Binding-site contacts:
Ligand atom C08 contacts residue LYS20 of chain 1.E at 1.4 Å.
Ligand atom O27 contacts residue GLN17 of chain 1.E at 3.3 Å (h-bond).
Ligand atom C23 contacts residue PRO146 of chain 1.F at 4.0 Å (hydrophobic).
Ligand atom N16 contacts residue GLU147 of chain 1.F at 4.2 Å.
Ligand atom N16 contacts residue GLN17 of chain 1.E at 4.4 Å.
Ligand atom N16 contacts residue TYR13 of chain 1.E at 4.3 Å.
Ligand atom C08 contacts residue GLN17 of chain 1.E at 4.1 Å.
Ligand atom O27 contacts residue GLU21 of chain 1.E at 3.2 Å (salt-bridge).
Ligand atom O27 contacts residue LYS20 of chain 1.E at 2.3 Å (salt-bridge).
Ligand atom C11 contacts residue LYS20 of chain 1.E at 3.7 Å.
Ligand atom O22 contacts residue PRO146 of chain 1.F at 4.1 Å.
Ligand atom C15 contacts residue GLN17 of chain 1.E at 3.9 Å.
Ligand atom C08 contacts residue GLU21 of chain 1.E at 3.8 Å.
Ligand atom O10 contacts residue LYS20 of chain 1.E at 3.4 Å (salt-bridge).
Ligand atom C15 contacts residue GLU147 of chain 1.F at 4.4 Å.
Ligand atom C09 contacts residue GLU21 of chain 1.E at 3.4 Å.
Ligand atom O10 contacts residue GLU21 of chain 1.E at 3.2 Å (salt-bridge).
Ligand atom C21 contacts residue PRO146 of chain 1.F at 4.0 Å (hydrophobic).
Ligand atom O13 contacts residue LYS20 of chain 1.E at 4.4 Å.
Ligand atom C12 contacts residue LYS20 of chain 1.E at 3.1 Å.
Ligand atom C09 contacts residue LYS20 of chain 1.E at 2.6 Å.
Ligand atom C14 contacts residue GLN17 of chain 1.E at 4.0 Å.

Sequence of chain 1.E:
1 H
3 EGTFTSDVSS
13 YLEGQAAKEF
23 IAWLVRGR

A protein and the small-molecule ligand that binds it are described below.
Small molecule (SMILES): NCCOCCOCC(=O)NCCOCCOCC(=O)O

Sequence of chain 1.F:
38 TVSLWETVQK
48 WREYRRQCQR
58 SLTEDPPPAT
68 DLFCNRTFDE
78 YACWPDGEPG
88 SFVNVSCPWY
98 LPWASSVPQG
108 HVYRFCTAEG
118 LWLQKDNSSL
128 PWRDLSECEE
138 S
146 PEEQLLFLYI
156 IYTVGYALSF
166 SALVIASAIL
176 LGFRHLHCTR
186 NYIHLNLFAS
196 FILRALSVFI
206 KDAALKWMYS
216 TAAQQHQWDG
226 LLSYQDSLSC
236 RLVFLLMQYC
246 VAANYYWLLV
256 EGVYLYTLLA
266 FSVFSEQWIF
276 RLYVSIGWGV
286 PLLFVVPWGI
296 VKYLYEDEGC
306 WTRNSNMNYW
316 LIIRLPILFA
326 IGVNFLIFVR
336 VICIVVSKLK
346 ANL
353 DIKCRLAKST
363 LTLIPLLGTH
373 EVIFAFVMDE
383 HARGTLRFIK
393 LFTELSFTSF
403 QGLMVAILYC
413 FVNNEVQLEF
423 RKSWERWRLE